A protein and the small-molecule ligand that binds it are described below.
Small molecule (SMILES): CC(=O)N[C@@H]1[C@@H](O)[C@H](O)[C@@H](CO)O[C@H]1O

Binding-site contacts:
Ligand atom C1 contacts residue GLN585 of chain 1.M at 4.2 Å.
Ligand atom C7 contacts residue ASN169 of chain 1.M at 3.2 Å.
Ligand atom C3 contacts residue ASN169 of chain 1.M at 3.8 Å.
Ligand atom C4 contacts residue ASN169 of chain 1.M at 4.2 Å.
Ligand atom C6 contacts residue THR171 of chain 1.M at 4.3 Å.
Ligand atom O6 contacts residue GLN585 of chain 1.M at 3.8 Å.
Ligand atom O7 contacts residue ASN169 of chain 1.M at 3.1 Å (h-bond).
Ligand atom O7 contacts residue THR588 of chain 1.M at 4.5 Å.
Ligand atom C8 contacts residue CYS416 of chain 1.L at 3.6 Å (hydrophobic).
Ligand atom C2 contacts residue GLN585 of chain 1.M at 4.0 Å.
Ligand atom C1 contacts residue ASN169 of chain 1.M at 1.4 Å.
Ligand atom C2 contacts residue ASN169 of chain 1.M at 2.5 Å.
Ligand atom C8 contacts residue THR428 of chain 1.L at 4.3 Å.
Ligand atom O7 contacts residue GLN585 of chain 1.M at 4.0 Å.
Ligand atom C8 contacts residue ASN169 of chain 1.M at 4.3 Å.
Ligand atom N2 contacts residue ASN169 of chain 1.M at 2.9 Å (h-bond).
Ligand atom O7 contacts residue VAL586 of chain 1.M at 4.3 Å.
Ligand atom C5 contacts residue ASN169 of chain 1.M at 3.7 Å.
Ligand atom O6 contacts residue LYS172 of chain 1.M at 4.4 Å.
Ligand atom C8 contacts residue THR588 of chain 1.M at 4.5 Å.
Ligand atom O5 contacts residue ASN169 of chain 1.M at 2.4 Å (h-bond).
Ligand atom O5 contacts residue GLN585 of chain 1.M at 3.9 Å.

Sequence of chain 1.M:
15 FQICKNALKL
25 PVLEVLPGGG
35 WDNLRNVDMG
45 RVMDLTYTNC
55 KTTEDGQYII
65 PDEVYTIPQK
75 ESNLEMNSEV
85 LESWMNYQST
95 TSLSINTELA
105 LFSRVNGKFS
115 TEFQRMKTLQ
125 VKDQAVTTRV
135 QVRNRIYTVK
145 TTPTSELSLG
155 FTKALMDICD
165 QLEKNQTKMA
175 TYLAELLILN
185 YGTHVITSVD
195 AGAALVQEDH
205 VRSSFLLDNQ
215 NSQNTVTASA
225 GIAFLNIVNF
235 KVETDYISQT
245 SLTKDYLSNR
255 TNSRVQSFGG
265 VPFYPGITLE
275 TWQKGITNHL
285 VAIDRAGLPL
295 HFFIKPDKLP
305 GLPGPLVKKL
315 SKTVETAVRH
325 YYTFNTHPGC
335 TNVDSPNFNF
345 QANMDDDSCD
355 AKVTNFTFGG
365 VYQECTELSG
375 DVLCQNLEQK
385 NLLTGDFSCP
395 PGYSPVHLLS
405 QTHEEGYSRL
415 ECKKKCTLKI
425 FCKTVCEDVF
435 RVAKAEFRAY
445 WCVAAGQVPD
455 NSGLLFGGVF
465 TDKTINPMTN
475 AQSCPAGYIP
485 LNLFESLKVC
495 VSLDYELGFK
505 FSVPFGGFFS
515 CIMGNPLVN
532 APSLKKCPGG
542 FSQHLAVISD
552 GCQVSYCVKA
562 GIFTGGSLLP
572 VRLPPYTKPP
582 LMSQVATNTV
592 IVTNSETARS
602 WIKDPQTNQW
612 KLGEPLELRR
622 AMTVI

Sequence of chain 1.L:
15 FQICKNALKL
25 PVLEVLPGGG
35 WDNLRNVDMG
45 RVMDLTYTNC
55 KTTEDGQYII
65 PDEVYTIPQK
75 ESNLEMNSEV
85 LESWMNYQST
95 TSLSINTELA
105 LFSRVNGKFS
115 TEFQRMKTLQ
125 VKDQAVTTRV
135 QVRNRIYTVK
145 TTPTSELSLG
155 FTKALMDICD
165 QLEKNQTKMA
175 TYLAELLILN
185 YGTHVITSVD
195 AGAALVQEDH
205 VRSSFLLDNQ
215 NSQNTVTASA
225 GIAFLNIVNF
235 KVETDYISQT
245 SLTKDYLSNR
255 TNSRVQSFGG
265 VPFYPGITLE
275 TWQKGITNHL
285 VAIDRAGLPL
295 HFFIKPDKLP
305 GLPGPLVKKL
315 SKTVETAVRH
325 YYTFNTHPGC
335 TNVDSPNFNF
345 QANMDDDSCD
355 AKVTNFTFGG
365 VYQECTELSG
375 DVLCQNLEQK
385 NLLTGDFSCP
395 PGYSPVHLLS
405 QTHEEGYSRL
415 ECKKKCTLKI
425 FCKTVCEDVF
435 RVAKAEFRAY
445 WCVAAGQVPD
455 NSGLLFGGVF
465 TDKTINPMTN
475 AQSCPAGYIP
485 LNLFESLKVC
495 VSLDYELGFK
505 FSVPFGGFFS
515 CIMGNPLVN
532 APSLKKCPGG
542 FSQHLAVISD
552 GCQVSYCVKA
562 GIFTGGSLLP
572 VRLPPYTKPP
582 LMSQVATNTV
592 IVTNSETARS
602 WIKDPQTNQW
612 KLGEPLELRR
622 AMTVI